Sequence of chain 1.C:
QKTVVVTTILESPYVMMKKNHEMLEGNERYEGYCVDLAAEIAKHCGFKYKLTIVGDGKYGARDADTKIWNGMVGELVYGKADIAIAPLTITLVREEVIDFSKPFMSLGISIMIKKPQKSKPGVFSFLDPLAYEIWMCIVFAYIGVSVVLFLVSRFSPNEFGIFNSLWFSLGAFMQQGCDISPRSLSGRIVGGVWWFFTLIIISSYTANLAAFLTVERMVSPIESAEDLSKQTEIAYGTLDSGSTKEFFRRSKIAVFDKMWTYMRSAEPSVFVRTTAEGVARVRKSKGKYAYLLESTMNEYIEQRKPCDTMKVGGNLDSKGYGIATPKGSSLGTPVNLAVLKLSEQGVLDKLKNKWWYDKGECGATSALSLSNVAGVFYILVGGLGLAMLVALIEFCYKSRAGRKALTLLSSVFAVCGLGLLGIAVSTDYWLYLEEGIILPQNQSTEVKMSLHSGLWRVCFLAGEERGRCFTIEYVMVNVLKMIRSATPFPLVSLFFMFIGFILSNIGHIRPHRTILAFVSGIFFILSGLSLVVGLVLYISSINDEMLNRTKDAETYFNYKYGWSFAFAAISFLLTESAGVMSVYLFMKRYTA

Sequence of chain 1.A:
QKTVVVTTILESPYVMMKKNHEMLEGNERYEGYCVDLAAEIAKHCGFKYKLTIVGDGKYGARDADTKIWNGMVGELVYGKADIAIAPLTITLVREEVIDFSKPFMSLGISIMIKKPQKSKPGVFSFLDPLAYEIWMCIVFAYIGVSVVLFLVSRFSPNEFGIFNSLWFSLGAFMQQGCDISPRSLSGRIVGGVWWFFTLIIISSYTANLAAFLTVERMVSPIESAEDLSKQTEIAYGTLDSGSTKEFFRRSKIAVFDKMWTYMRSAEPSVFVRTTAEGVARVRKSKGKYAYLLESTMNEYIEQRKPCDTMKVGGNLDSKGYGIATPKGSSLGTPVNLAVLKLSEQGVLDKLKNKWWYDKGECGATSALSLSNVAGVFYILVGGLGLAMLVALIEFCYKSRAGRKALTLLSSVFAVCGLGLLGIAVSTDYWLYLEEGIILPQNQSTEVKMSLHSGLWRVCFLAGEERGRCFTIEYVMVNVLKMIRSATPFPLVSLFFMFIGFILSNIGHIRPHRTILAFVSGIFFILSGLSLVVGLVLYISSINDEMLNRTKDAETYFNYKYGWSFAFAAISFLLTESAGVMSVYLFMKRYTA

Binding-site contacts:
Ligand atom C20 contacts residue ASP510 of chain 1.B at 3.7 Å.
Ligand atom C05 contacts residue VAL783 of chain 1.B at 3.8 Å (hydrophobic).
Ligand atom C07 contacts residue TYR607 of chain 1.B at 3.7 Å (hydrophobic).
Ligand atom N21 contacts residue SER507 of chain 1.B at 3.7 Å.
Ligand atom C16 contacts residue PRO511 of chain 1.B at 3.5 Å (hydrophobic).
Ligand atom C07 contacts residue SER507 of chain 1.B at 3.6 Å.
Ligand atom O11 contacts residue SER507 of chain 1.B at 3.4 Å (h-bond).
Ligand atom C10 contacts residue SER507 of chain 1.B at 3.2 Å.
Ligand atom C17 contacts residue ASN610 of chain 1.B at 3.7 Å.
Ligand atom C19 contacts residue ASP510 of chain 1.B at 3.4 Å.
Ligand atom C14 contacts residue PHE614 of chain 1.B at 3.7 Å (hydrophobic).
Ligand atom C23 contacts residue ASP510 of chain 1.B at 3.2 Å.
Ligand atom C06 contacts residue PHE508 of chain 1.B at 3.6 Å (hydrophobic).
Ligand atom C07 contacts residue PHE508 of chain 1.B at 3.4 Å (hydrophobic).
Ligand atom C03 contacts residue LEU611 of chain 1.B at 3.5 Å (hydrophobic).
Ligand atom N15 contacts residue PRO511 of chain 1.B at 3.4 Å.
Ligand atom C05 contacts residue LEU611 of chain 1.B at 3.8 Å (hydrophobic).
Ligand atom C18 contacts residue ASP510 of chain 1.B at 3.4 Å.
Ligand atom C08 contacts residue LEU611 of chain 1.B at 3.4 Å (hydrophobic).
Ligand atom C06 contacts residue TYR607 of chain 1.B at 3.2 Å (hydrophobic).
Ligand atom N21 contacts residue PHE614 of chain 1.B at 3.7 Å.
Ligand atom C12 contacts residue LEU611 of chain 1.B at 3.6 Å (hydrophobic).
Ligand atom N01 contacts residue LEU615 of chain 1.B at 3.7 Å.
Ligand atom C25 contacts residue SER501 of chain 1.B at 3.5 Å.
Ligand atom C20 contacts residue PHE614 of chain 1.B at 3.5 Å (hydrophobic).
Ligand atom C14 contacts residue PRO511 of chain 1.B at 3.8 Å (hydrophobic).
Ligand atom C13 contacts residue ASP510 of chain 1.B at 3.6 Å.
Ligand atom C18 contacts residue SER776 of chain 1.C at 3.5 Å.
Ligand atom C05 contacts residue SER606 of chain 1.A at 3.3 Å.
Ligand atom C08 contacts residue SER507 of chain 1.B at 3.8 Å.
Ligand atom C13 contacts residue PHE614 of chain 1.B at 3.7 Å (hydrophobic).
Ligand atom C16 contacts residue PHE614 of chain 1.B at 3.5 Å (hydrophobic).
Ligand atom N01 contacts residue ASN782 of chain 1.B at 3.5 Å (h-bond).
Ligand atom C17 contacts residue SER776 of chain 1.C at 3.2 Å.
Ligand atom C12 contacts residue PRO511 of chain 1.B at 3.3 Å (hydrophobic).
Ligand atom C09 contacts residue SER507 of chain 1.B at 3.4 Å.
Ligand atom C16 contacts residue ASN610 of chain 1.B at 3.4 Å.
Ligand atom C14 contacts residue ASP510 of chain 1.B at 3.8 Å.
Ligand atom C07 contacts residue LEU611 of chain 1.B at 3.8 Å (hydrophobic).
Ligand atom N15 contacts residue PHE614 of chain 1.B at 3.5 Å.

Sequence of chain 1.B:
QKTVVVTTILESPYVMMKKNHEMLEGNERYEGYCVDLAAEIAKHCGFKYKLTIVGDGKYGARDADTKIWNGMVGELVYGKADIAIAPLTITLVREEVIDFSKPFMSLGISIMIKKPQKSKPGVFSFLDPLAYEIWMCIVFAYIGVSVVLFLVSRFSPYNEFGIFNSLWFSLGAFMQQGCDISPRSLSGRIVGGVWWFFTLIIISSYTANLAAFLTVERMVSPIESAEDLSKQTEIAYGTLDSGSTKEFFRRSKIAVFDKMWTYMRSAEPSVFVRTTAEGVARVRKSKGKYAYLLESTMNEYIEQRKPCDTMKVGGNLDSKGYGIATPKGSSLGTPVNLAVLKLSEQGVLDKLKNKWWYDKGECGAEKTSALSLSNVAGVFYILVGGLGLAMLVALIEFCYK

A small-molecule ligand and the protein it binds are described below.
Small molecule (SMILES): N#Cc1ccccc1-c1cc(-c2ccccn2)cn(-c2ccccc2)c1=O